Sequence of chain 1.L:
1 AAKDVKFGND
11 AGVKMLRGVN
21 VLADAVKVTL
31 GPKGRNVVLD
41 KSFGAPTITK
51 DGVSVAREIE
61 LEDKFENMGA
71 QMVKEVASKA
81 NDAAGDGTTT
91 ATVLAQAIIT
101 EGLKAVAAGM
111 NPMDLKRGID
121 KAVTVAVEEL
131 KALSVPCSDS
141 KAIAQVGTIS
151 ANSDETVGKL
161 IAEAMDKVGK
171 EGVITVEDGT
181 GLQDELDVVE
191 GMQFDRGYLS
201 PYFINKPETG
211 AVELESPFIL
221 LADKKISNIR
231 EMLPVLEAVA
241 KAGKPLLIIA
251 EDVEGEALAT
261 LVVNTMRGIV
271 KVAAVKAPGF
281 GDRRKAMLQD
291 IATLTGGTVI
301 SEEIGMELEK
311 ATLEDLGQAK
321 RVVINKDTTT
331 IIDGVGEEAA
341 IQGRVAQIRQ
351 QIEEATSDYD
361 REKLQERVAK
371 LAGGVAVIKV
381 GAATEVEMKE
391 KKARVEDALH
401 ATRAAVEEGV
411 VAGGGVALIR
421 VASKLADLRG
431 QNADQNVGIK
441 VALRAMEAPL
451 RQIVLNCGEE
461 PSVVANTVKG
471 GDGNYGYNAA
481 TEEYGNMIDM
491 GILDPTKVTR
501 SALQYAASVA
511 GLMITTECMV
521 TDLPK

A protein and the small-molecule ligand that binds it are described below.
Small molecule (SMILES): Nc1ncnc2c1ncn2[C@@H]1O[C@H](COP(=O)(O)OP(=O)(O)OP(O)(O)=S)[C@@H](O)[C@H]1O

Binding-site contacts:
Ligand atom O2' contacts residue GLY413 of chain 1.L at 3.2 Å.
Ligand atom N1 contacts residue ALA479 of chain 1.L at 2.9 Å (h-bond).
Ligand atom O2G contacts residue THR88 of chain 1.L at 3.1 Å (h-bond).
Ligand atom O1B contacts residue MG1 of chain 1.PB at 2.3 Å.
Ligand atom O5' contacts residue GLY31 of chain 1.L at 3.3 Å (h-bond).
Ligand atom O3G contacts residue MG1 of chain 1.PB at 2.2 Å.
Ligand atom S1G contacts residue THR89 of chain 1.L at 2.6 Å (h-bond).
Ligand atom N3 contacts residue GLY414 of chain 1.L at 3.1 Å.
Ligand atom O1A contacts residue GLY31 of chain 1.L at 2.8 Å (h-bond).
Ligand atom O1B contacts residue ASP86 of chain 1.L at 3.0 Å (salt-bridge).
Ligand atom O4' contacts residue GLY31 of chain 1.L at 3.6 Å.
Ligand atom C4 contacts residue PRO32 of chain 1.L at 3.5 Å (hydrophobic).
Ligand atom N6 contacts residue ILE492 of chain 1.L at 3.6 Å.
Ligand atom O1A contacts residue K1 of chain 1.QB at 2.5 Å.
Ligand atom S1G contacts residue GLY52 of chain 1.L at 3.1 Å (h-bond).
Ligand atom O3B contacts residue THR88 of chain 1.L at 3.3 Å (h-bond).
Ligand atom C2 contacts residue ALA479 of chain 1.L at 3.5 Å (hydrophobic).
Ligand atom O1B contacts residue GLY87 of chain 1.L at 3.2 Å (h-bond).
Ligand atom PG contacts residue THR89 of chain 1.L at 3.6 Å.
Ligand atom O1A contacts residue THR29 of chain 1.L at 3.4 Å (h-bond).
Ligand atom O3B contacts residue THR89 of chain 1.L at 3.0 Å (h-bond).
Ligand atom O3G contacts residue ASP86 of chain 1.L at 3.6 Å (salt-bridge).
Ligand atom N6 contacts residue ALA480 of chain 1.L at 3.5 Å (h-bond).
Ligand atom N6 contacts residue ASN478 of chain 1.L at 3.0 Å (h-bond).
Ligand atom O2' contacts residue ASP494 of chain 1.L at 2.7 Å (salt-bridge).
Ligand atom PA contacts residue MG1 of chain 1.PB at 3.5 Å.
Ligand atom PB contacts residue GLY87 of chain 1.L at 3.5 Å.
Ligand atom O2B contacts residue GLY87 of chain 1.L at 3.2 Å.
Ligand atom O2B contacts residue THR90 of chain 1.L at 2.8 Å (h-bond).
Ligand atom O2G contacts residue GLY87 of chain 1.L at 3.6 Å.
Ligand atom PG contacts residue MG1 of chain 1.PB at 3.5 Å.
Ligand atom O3' contacts residue ASP494 of chain 1.L at 3.2 Å (salt-bridge).
Ligand atom O2' contacts residue GLY414 of chain 1.L at 2.8 Å (h-bond).
Ligand atom C2' contacts residue ASP494 of chain 1.L at 3.3 Å.
Ligand atom S1G contacts residue THR88 of chain 1.L at 3.6 Å (h-bond).
Ligand atom O2A contacts residue MG1 of chain 1.PB at 2.3 Å.
Ligand atom C3' contacts residue ASP494 of chain 1.L at 3.5 Å.
Ligand atom O1A contacts residue LEU30 of chain 1.L at 3.5 Å.
Ligand atom O3A contacts residue LEU30 of chain 1.L at 3.4 Å.
Ligand atom PB contacts residue MG1 of chain 1.PB at 3.3 Å.